A protein and the small-molecule ligand that binds it are described below.
Small molecule (SMILES): Nc1ccn([C@H]2C[C@H](O)[C@@H](COP(=O)(O)O)O2)c(=O)n1

Sequence of chain 1.P:
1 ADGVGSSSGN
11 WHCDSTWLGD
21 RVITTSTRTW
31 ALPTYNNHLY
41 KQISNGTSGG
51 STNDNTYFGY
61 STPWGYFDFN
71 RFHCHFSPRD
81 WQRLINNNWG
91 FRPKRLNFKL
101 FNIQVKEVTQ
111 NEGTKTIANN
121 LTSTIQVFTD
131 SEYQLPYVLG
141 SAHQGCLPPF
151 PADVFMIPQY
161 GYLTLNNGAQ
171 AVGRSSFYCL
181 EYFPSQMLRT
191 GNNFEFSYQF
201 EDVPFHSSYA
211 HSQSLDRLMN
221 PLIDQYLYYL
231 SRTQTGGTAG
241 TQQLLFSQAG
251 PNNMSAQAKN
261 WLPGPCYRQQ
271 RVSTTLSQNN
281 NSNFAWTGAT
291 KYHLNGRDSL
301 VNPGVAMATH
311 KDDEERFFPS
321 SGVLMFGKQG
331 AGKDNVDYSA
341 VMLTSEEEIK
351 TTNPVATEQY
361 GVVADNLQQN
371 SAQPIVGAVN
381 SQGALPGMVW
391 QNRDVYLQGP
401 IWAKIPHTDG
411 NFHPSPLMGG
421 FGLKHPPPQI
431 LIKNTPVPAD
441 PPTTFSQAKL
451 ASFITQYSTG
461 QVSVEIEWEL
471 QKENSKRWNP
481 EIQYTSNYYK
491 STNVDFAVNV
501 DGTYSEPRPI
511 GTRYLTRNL

Binding-site contacts:
Ligand atom C2 contacts residue DA1 of chain 1.NC at 4.2 Å.
Ligand atom N1 contacts residue PRO204 of chain 1.P at 4.2 Å.
Ligand atom C5 contacts residue PRO204 of chain 1.P at 3.6 Å (hydrophobic).
Ligand atom C2' contacts residue DA1 of chain 1.NC at 2.9 Å.
Ligand atom N4 contacts residue ASP202 of chain 1.P at 2.4 Å (salt-bridge).
Ligand atom C5 contacts residue ASP202 of chain 1.P at 3.1 Å.
Ligand atom N3 contacts residue ASP202 of chain 1.P at 4.2 Å.
Ligand atom C5' contacts residue PRO204 of chain 1.P at 4.5 Å (hydrophobic).
Ligand atom C4 contacts residue PRO204 of chain 1.P at 3.8 Å (hydrophobic).
Ligand atom C3' contacts residue DA1 of chain 1.NC at 2.6 Å.
Ligand atom N4 contacts residue VAL203 of chain 1.P at 3.4 Å (h-bond).
Ligand atom N4 contacts residue PRO204 of chain 1.P at 4.2 Å.
Ligand atom C4 contacts residue ASP202 of chain 1.P at 3.0 Å.
Ligand atom C1' contacts residue DA1 of chain 1.NC at 3.9 Å.
Ligand atom O3' contacts residue DA1 of chain 1.NC at 1.6 Å.
Ligand atom C4 contacts residue VAL203 of chain 1.P at 4.1 Å (hydrophobic).
Ligand atom C6 contacts residue PRO204 of chain 1.P at 3.9 Å (hydrophobic).
Ligand atom C5 contacts residue VAL203 of chain 1.P at 3.8 Å (hydrophobic).
Ligand atom C4' contacts residue DA1 of chain 1.NC at 4.0 Å.
Ligand atom N3 contacts residue PRO204 of chain 1.P at 4.0 Å.
Ligand atom O2 contacts residue DA1 of chain 1.NC at 3.4 Å (h-bond).
Ligand atom C6 contacts residue ASP202 of chain 1.P at 4.3 Å.
Ligand atom C2' contacts residue PRO204 of chain 1.P at 4.0 Å (hydrophobic).
Ligand atom C2 contacts residue PRO204 of chain 1.P at 4.3 Å (hydrophobic).